Sequence of chain 1.C:
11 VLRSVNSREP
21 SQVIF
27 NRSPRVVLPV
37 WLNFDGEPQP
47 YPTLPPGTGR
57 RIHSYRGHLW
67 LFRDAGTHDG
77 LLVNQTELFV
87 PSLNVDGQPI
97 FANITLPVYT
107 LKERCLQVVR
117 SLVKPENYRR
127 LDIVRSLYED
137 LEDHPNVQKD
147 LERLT

Binding-site contacts:
Ligand atom OAC contacts residue ASN16 of chain 1.C at 2.7 Å (h-bond).
Ligand atom NAQ contacts residue TYR47 of chain 1.C at 3.7 Å.
Ligand atom CAA contacts residue PHE40 of chain 1.C at 3.8 Å (hydrophobic).
Ligand atom CAU contacts residue TYR47 of chain 1.C at 3.5 Å (hydrophobic).
Ligand atom CAT contacts residue HIS64 of chain 1.C at 3.5 Å.
Ligand atom O contacts residue PHE40 of chain 1.C at 3.5 Å.
Ligand atom CAT contacts residue SER60 of chain 1.C at 3.7 Å.
Ligand atom CAU contacts residue TRP37 of chain 1.C at 3.6 Å (hydrophobic).
Ligand atom OAW contacts residue TYR47 of chain 1.C at 2.6 Å (h-bond).
Ligand atom CBF contacts residue TYR47 of chain 1.C at 3.7 Å (hydrophobic).
Ligand atom CBG contacts residue ILE58 of chain 1.C at 3.8 Å (hydrophobic).
Ligand atom SBK contacts residue TYR47 of chain 1.C at 3.8 Å.
Ligand atom CAS contacts residue TRP66 of chain 1.C at 3.5 Å (hydrophobic).
Ligand atom CAL contacts residue TRP37 of chain 1.C at 3.8 Å (hydrophobic).
Ligand atom CAA contacts residue ASN16 of chain 1.C at 3.7 Å.
Ligand atom CAV contacts residue HIS59 of chain 1.C at 3.5 Å.
Ligand atom OAP contacts residue TYR61 of chain 1.C at 3.7 Å.
Ligand atom CAT contacts residue TRP66 of chain 1.C at 3.6 Å (hydrophobic).
Ligand atom CBE contacts residue TYR47 of chain 1.C at 3.7 Å (hydrophobic).
Ligand atom OAX contacts residue TYR61 of chain 1.C at 3.7 Å.
Ligand atom CBJ contacts residue PRO48 of chain 1.C at 3.1 Å (hydrophobic).
Ligand atom NAY contacts residue HIS59 of chain 1.C at 2.9 Å (h-bond).
Ligand atom CG1 contacts residue TYR61 of chain 1.C at 3.3 Å (hydrophobic).
Ligand atom CBD contacts residue TYR47 of chain 1.C at 3.7 Å (hydrophobic).
Ligand atom CG2 contacts residue TYR61 of chain 1.C at 2.9 Å (hydrophobic).
Ligand atom OAX contacts residue HIS64 of chain 1.C at 2.5 Å (h-bond).
Ligand atom NBI contacts residue PRO48 of chain 1.C at 3.8 Å.
Ligand atom CAV contacts residue TYR47 of chain 1.C at 3.5 Å (hydrophobic).
Ligand atom N contacts residue ASN16 of chain 1.C at 3.4 Å (h-bond).
Ligand atom CBE contacts residue ILE58 of chain 1.C at 3.6 Å (hydrophobic).
Ligand atom CAL contacts residue TYR47 of chain 1.C at 3.4 Å (hydrophobic).
Ligand atom CAR contacts residue HIS59 of chain 1.C at 3.3 Å.
Ligand atom CAU contacts residue HIS64 of chain 1.C at 3.8 Å.
Ligand atom CAS contacts residue HIS59 of chain 1.C at 3.4 Å.
Ligand atom OAX contacts residue SER60 of chain 1.C at 2.7 Å (h-bond).
Ligand atom OAC contacts residue PHE40 of chain 1.C at 3.5 Å.
Ligand atom O contacts residue HIS64 of chain 1.C at 3.3 Å.
Ligand atom CG1 contacts residue ARG18 of chain 1.C at 3.7 Å.
Ligand atom CBF contacts residue HIS59 of chain 1.C at 3.8 Å.
Ligand atom CAS contacts residue TYR47 of chain 1.C at 3.7 Å (hydrophobic).

This small molecule binds to this protein.
Small molecule (SMILES): CC(=O)N[C@H](C(=O)N[C@H](C(=O)N1C[C@H](O)C[C@H]1C(=O)NCc1ccc(-c2scnc2C)cc1)C(C)(C)C)C(C)(C)C